Sequence of chain 2.E:
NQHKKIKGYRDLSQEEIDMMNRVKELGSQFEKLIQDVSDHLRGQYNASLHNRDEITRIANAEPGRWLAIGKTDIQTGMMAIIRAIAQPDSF

The small molecule below binds the protein below.
Small molecule (SMILES): Nc1ncnc2c1ncn2[C@@H]1O[C@H](CO)[C@@H](OP(=O)(O)O)[C@H]1O

Binding-site contacts:
Ligand atom P contacts residue 3GP1 of chain 2.MA at 1.6 Å.
Ligand atom O2P contacts residue ILE83 of chain 2.E at 3.6 Å.
Ligand atom O3P contacts residue 3GP1 of chain 2.MA at 2.5 Å (h-bond).
Ligand atom N9 contacts residue ALA87 of chain 2.F at 3.5 Å.
Ligand atom C5 contacts residue TYR10 of chain 2.F at 3.3 Å (hydrophobic).
Ligand atom C6 contacts residue TYR10 of chain 2.F at 3.4 Å (hydrophobic).
Ligand atom C2 contacts residue TYR10 of chain 2.F at 3.5 Å (hydrophobic).
Ligand atom O3' contacts residue 3GP1 of chain 2.MA at 2.4 Å (h-bond).
Ligand atom O4' contacts residue ARG84 of chain 2.F at 3.6 Å.
Ligand atom C5' contacts residue MET80 of chain 2.F at 3.4 Å (hydrophobic).
Ligand atom N3 contacts residue PRO89 of chain 2.F at 3.2 Å.
Ligand atom O3P contacts residue LYS25 of chain 2.E at 3.0 Å (salt-bridge).
Ligand atom C4 contacts residue TYR10 of chain 2.F at 3.2 Å (hydrophobic).
Ligand atom N9 contacts residue TYR10 of chain 2.F at 3.3 Å (h-bond).
Ligand atom O2' contacts residue PRO89 of chain 2.F at 3.0 Å.
Ligand atom C8 contacts residue TYR10 of chain 2.F at 3.0 Å (hydrophobic).
Ligand atom O5' contacts residue TYR10 of chain 2.E at 3.3 Å (h-bond).
Ligand atom N6 contacts residue TYR10 of chain 2.F at 3.5 Å.
Ligand atom O2P contacts residue MET80 of chain 2.E at 3.1 Å.
Ligand atom N1 contacts residue LEU13 of chain 2.F at 3.6 Å.
Ligand atom C5' contacts residue 3GP1 of chain 2.MA at 2.6 Å.
Ligand atom O2P contacts residue 3GP1 of chain 2.MA at 2.5 Å (h-bond).
Ligand atom O5' contacts residue 3GP1 of chain 2.MA at 1.6 Å.
Ligand atom O4' contacts residue ILE83 of chain 2.F at 3.6 Å.
Ligand atom N7 contacts residue TYR10 of chain 2.F at 3.2 Å.
Ligand atom C8 contacts residue TYR10 of chain 2.E at 3.5 Å (hydrophobic).
Ligand atom O3P contacts residue TYR10 of chain 2.F at 3.0 Å (h-bond).
Ligand atom C6 contacts residue LEU13 of chain 2.F at 3.6 Å (hydrophobic).
Ligand atom C2' contacts residue TYR10 of chain 2.F at 3.1 Å (hydrophobic).
Ligand atom C3' contacts residue 3GP1 of chain 2.MA at 3.0 Å.
Ligand atom N3 contacts residue TYR10 of chain 2.F at 3.5 Å.
Ligand atom N6 contacts residue LEU13 of chain 2.F at 3.2 Å.
Ligand atom C3' contacts residue TYR10 of chain 2.F at 3.2 Å (hydrophobic).
Ligand atom N1 contacts residue ARG11 of chain 2.F at 3.2 Å (salt-bridge).
Ligand atom O5' contacts residue ILE83 of chain 2.F at 3.2 Å.
Ligand atom N3 contacts residue ALA87 of chain 2.F at 3.2 Å.
Ligand atom C2' contacts residue PRO89 of chain 2.F at 3.6 Å (hydrophobic).
Ligand atom C1' contacts residue PRO89 of chain 2.F at 3.5 Å (hydrophobic).
Ligand atom N1 contacts residue TYR10 of chain 2.F at 3.5 Å.
Ligand atom C4 contacts residue ALA87 of chain 2.F at 3.3 Å (hydrophobic).

Sequence of chain 2.F:
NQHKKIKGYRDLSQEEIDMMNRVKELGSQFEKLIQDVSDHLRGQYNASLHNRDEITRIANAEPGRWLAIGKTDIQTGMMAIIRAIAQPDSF